Binding-site contacts:
Ligand atom C6 contacts residue TYR156 of chain 1.A at 3.6 Å (hydrophobic).
Ligand atom O6 contacts residue PRO155 of chain 1.A at 3.1 Å.
Ligand atom O2 contacts residue LYS16 of chain 1.A at 2.7 Å (salt-bridge).
Ligand atom O4 contacts residue LYS43 of chain 1.A at 3.6 Å.
Ligand atom O5 contacts residue TYR156 of chain 1.A at 3.2 Å.
Ligand atom O2 contacts residue ALA64 of chain 1.A at 3.4 Å.
Ligand atom C1 contacts residue TRP341 of chain 1.A at 3.5 Å (hydrophobic).
Ligand atom O1 contacts residue TRP231 of chain 1.A at 3.5 Å.
Ligand atom O6 contacts residue ARG345 of chain 1.A at 3.2 Å.
Ligand atom O4 contacts residue ARG345 of chain 1.A at 3.3 Å (salt-bridge).
Ligand atom O6 contacts residue GLU154 of chain 1.A at 3.5 Å.
Ligand atom O6 contacts residue TYR156 of chain 1.A at 3.0 Å (h-bond).
Ligand atom C6 contacts residue GLU154 of chain 1.A at 3.2 Å.
Ligand atom O2 contacts residue ARG67 of chain 1.A at 3.0 Å (salt-bridge).
Ligand atom O2 contacts residue ASP66 of chain 1.A at 2.8 Å (salt-bridge).
Ligand atom O5 contacts residue TRP341 of chain 1.A at 3.2 Å.
Ligand atom C2 contacts residue ASP66 of chain 1.A at 3.3 Å.
Ligand atom O3 contacts residue GLU45 of chain 1.A at 2.6 Å (salt-bridge).
Ligand atom O3 contacts residue TRP63 of chain 1.A at 3.3 Å (h-bond).
Ligand atom O3 contacts residue GLU46 of chain 1.A at 3.4 Å (salt-bridge).
Ligand atom C1 contacts residue ASP15 of chain 1.A at 3.4 Å.
Ligand atom O1 contacts residue ASP15 of chain 1.A at 2.4 Å (salt-bridge).
Ligand atom C4 contacts residue TYR342 of chain 1.A at 3.5 Å (hydrophobic).
Ligand atom O2 contacts residue GLU112 of chain 1.A at 2.8 Å (salt-bridge).
Ligand atom O4 contacts residue GLU45 of chain 1.A at 3.6 Å.
Ligand atom O1 contacts residue LYS16 of chain 1.A at 3.2 Å (salt-bridge).
Ligand atom C3 contacts residue ASP66 of chain 1.A at 3.4 Å.
Ligand atom C2 contacts residue GLU112 of chain 1.A at 3.6 Å.
Ligand atom C1 contacts residue TYR156 of chain 1.A at 3.5 Å (hydrophobic).
Ligand atom O3 contacts residue ARG67 of chain 1.A at 3.3 Å (salt-bridge).
Ligand atom O3 contacts residue GLU112 of chain 1.A at 3.6 Å (salt-bridge).
Ligand atom C2 contacts residue ARG67 of chain 1.A at 3.5 Å.
Ligand atom C3 contacts residue GLU45 of chain 1.A at 3.1 Å.
Ligand atom O3 contacts residue ALA64 of chain 1.A at 3.6 Å.
Ligand atom C6 contacts residue TRP341 of chain 1.A at 3.6 Å (hydrophobic).
Ligand atom O4 contacts residue GLU46 of chain 1.A at 3.4 Å (salt-bridge).
Ligand atom O6 contacts residue GLU154 of chain 1.A at 2.4 Å (salt-bridge).
Ligand atom C6 contacts residue ARG345 of chain 1.A at 3.2 Å.
Ligand atom O3 contacts residue TYR342 of chain 1.A at 3.4 Å (h-bond).
Ligand atom O3 contacts residue ASP66 of chain 1.A at 2.4 Å (salt-bridge).

Sequence of chain 1.A:
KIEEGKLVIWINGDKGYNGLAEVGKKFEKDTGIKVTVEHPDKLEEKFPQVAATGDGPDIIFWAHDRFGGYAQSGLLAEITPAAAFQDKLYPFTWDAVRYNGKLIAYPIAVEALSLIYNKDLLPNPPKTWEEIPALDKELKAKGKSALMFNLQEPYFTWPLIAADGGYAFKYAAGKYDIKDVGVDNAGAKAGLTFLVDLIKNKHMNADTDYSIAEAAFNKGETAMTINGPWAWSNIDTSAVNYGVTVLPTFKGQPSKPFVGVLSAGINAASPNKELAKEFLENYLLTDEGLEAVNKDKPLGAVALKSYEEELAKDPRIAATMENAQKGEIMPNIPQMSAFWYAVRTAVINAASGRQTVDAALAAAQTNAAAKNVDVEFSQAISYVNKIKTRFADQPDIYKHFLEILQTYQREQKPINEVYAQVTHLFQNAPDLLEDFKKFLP

The small molecule below binds the protein below.
Small molecule (SMILES): OC[C@H]1O[C@H](O[C@H]2[C@H](O)[C@@H](O)[C@@H](O[C@H]3[C@H](O)[C@@H](O)[C@H](O)O[C@@H]3CO)O[C@@H]2CO)[C@H](O)[C@@H](O)[C@@H]1O